Sequence of chain 2.A:
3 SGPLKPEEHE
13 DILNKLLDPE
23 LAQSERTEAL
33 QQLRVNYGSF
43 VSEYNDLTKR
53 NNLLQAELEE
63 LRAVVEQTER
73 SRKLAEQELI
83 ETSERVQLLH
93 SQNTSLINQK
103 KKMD

Binding-site contacts:
Ligand atom CAD contacts residue LEU6 of chain 1.A at 3.6 Å (hydrophobic).
Ligand atom CAB contacts residue TYR46 of chain 2.A at 4.1 Å (hydrophobic).
Ligand atom NAC contacts residue LEU6 of chain 1.A at 4.5 Å.
Ligand atom CAA contacts residue LEU6 of chain 1.A at 4.1 Å (hydrophobic).
Ligand atom CAD contacts residue PRO5 of chain 1.A at 4.1 Å (hydrophobic).
Ligand atom OAE contacts residue PRO5 of chain 1.A at 4.1 Å.
Ligand atom CAA contacts residue PRO5 of chain 1.A at 4.3 Å (hydrophobic).
Ligand atom OAE contacts residue GLU45 of chain 1.A at 3.8 Å.
Ligand atom CAA contacts residue PHE42 of chain 1.A at 3.5 Å (hydrophobic).
Ligand atom CAD contacts residue LYS7 of chain 1.A at 4.0 Å.
Ligand atom CAA contacts residue VAL43 of chain 2.A at 3.9 Å (hydrophobic).

Sequence of chain 1.A:
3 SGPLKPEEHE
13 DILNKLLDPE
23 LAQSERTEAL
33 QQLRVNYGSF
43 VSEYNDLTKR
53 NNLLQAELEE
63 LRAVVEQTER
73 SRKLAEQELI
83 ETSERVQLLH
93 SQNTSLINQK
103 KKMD

A protein and the small-molecule ligand that binds it are described below.
Small molecule (SMILES): C[N+](C)(C)[O-]